Sequence of chain 1.A:
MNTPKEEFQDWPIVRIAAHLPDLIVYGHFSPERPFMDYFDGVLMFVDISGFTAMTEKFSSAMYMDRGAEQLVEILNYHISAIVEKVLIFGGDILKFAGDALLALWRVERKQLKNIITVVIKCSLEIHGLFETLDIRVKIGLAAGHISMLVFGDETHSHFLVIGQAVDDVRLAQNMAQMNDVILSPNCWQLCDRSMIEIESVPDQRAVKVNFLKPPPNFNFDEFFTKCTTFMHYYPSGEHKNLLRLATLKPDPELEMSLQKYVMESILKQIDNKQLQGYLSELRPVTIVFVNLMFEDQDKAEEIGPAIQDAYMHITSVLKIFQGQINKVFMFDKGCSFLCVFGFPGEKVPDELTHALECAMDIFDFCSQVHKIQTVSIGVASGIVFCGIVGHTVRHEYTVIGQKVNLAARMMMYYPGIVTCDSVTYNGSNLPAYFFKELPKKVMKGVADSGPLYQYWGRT

This small molecule binds to this protein.
Small molecule (SMILES): Nc1ncnc2c1ncn2[C@@H]1O[C@H](CO[P](=O)(O)C[P](=O)(O)OP(=O)(O)O)[C@@H](O)[C@H]1O

Binding-site contacts:
Ligand atom O1B contacts residue ASP47 of chain 1.A at 2.8 Å (salt-bridge).
Ligand atom O3G contacts residue ASN412 of chain 1.A at 2.9 Å (h-bond).
Ligand atom O2B contacts residue SER49 of chain 1.A at 2.5 Å (h-bond).
Ligand atom N1 contacts residue ALA97 of chain 1.A at 3.5 Å.
Ligand atom O4' contacts residue ASN412 of chain 1.A at 3.4 Å (h-bond).
Ligand atom O2G contacts residue THR52 of chain 1.A at 3.0 Å (h-bond).
Ligand atom O2G contacts residue PHE51 of chain 1.A at 3.0 Å (h-bond).
Ligand atom C5' contacts residue ARG416 of chain 1.A at 3.5 Å.
Ligand atom C2 contacts residue ALA97 of chain 1.A at 3.6 Å (hydrophobic).
Ligand atom PG contacts residue THR52 of chain 1.A at 3.4 Å.
Ligand atom O1G contacts residue CA1 of chain 1.D at 2.5 Å.
Ligand atom N7 contacts residue ASN412 of chain 1.A at 3.6 Å (h-bond).
Ligand atom C5 contacts residue VAL411 of chain 1.A at 3.5 Å (hydrophobic).
Ligand atom C8 contacts residue VAL411 of chain 1.A at 3.5 Å (hydrophobic).
Ligand atom C6 contacts residue GLY98 of chain 1.A at 3.3 Å.
Ligand atom C2 contacts residue PHE336 of chain 1.A at 3.3 Å (hydrophobic).
Ligand atom O2' contacts residue PHE338 of chain 1.A at 3.0 Å.
Ligand atom O1G contacts residue ILE48 of chain 1.A at 3.0 Å (h-bond).
Ligand atom N6 contacts residue THR405 of chain 1.A at 3.5 Å (h-bond).
Ligand atom O2G contacts residue ASP99 of chain 1.A at 3.5 Å (salt-bridge).
Ligand atom N6 contacts residue GLY98 of chain 1.A at 2.8 Å (h-bond).
Ligand atom N6 contacts residue VAL406 of chain 1.A at 2.8 Å (h-bond).
Ligand atom O2G contacts residue GLY50 of chain 1.A at 2.9 Å (h-bond).
Ligand atom O3G contacts residue THR52 of chain 1.A at 2.5 Å (h-bond).
Ligand atom C8 contacts residue ASN412 of chain 1.A at 2.8 Å.
Ligand atom PG contacts residue ASP99 of chain 1.A at 3.5 Å.
Ligand atom O1G contacts residue ASP99 of chain 1.A at 2.5 Å (salt-bridge).
Ligand atom C6 contacts residue LEU345 of chain 1.A at 3.6 Å (hydrophobic).
Ligand atom O1B contacts residue SER49 of chain 1.A at 3.5 Å (h-bond).
Ligand atom O2A contacts residue ARG416 of chain 1.A at 2.8 Å (salt-bridge).
Ligand atom O1B contacts residue CA1 of chain 1.D at 2.7 Å.
Ligand atom C6 contacts residue ALA97 of chain 1.A at 3.6 Å (hydrophobic).
Ligand atom N7 contacts residue VAL411 of chain 1.A at 3.1 Å.
Ligand atom N3 contacts residue PHE336 of chain 1.A at 3.5 Å.
Ligand atom O3' contacts residue PHE338 of chain 1.A at 3.2 Å.
Ligand atom O3B contacts residue SER49 of chain 1.A at 3.1 Å (h-bond).
Ligand atom N1 contacts residue LEU345 of chain 1.A at 3.4 Å.
Ligand atom PB contacts residue SER49 of chain 1.A at 3.2 Å.
Ligand atom O1B contacts residue ILE48 of chain 1.A at 3.1 Å (h-bond).
Ligand atom N6 contacts residue ALA97 of chain 1.A at 3.6 Å.